Binding-site contacts:
Ligand atom C13 contacts residue MET231 of chain 1.A at 3.6 Å (hydrophobic).
Ligand atom C3 contacts residue VAL373 of chain 1.A at 3.8 Å (hydrophobic).
Ligand atom C12 contacts residue MET231 of chain 1.A at 3.7 Å (hydrophobic).
Ligand atom C25 contacts residue MET231 of chain 1.A at 3.7 Å (hydrophobic).
Ligand atom C2 contacts residue ILE377 of chain 1.A at 3.9 Å (hydrophobic).
Ligand atom N1 contacts residue ALA123 of chain 1.A at 3.6 Å.
Ligand atom C19 contacts residue PHE235 of chain 1.A at 4.0 Å (hydrophobic).
Ligand atom C4 contacts residue VAL373 of chain 1.A at 3.9 Å (hydrophobic).
Ligand atom C14 contacts residue VAL373 of chain 1.A at 4.0 Å (hydrophobic).
Ligand atom O contacts residue ILE377 of chain 1.A at 3.8 Å.
Ligand atom C13 contacts residue PHE369 of chain 1.A at 3.7 Å (hydrophobic).
Ligand atom C6 contacts residue VAL373 of chain 1.A at 3.7 Å (hydrophobic).
Ligand atom C6 contacts residue MET231 of chain 1.A at 3.6 Å (hydrophobic).
Ligand atom C8 contacts residue GLY120 of chain 1.A at 3.9 Å.
Ligand atom C16 contacts residue PHE369 of chain 1.A at 3.6 Å (hydrophobic).
Ligand atom C14 contacts residue PHE369 of chain 1.A at 3.5 Å (hydrophobic).
Ligand atom N contacts residue VAL373 of chain 1.A at 3.7 Å.
Ligand atom C11 contacts residue SER116 of chain 1.A at 3.9 Å.
Ligand atom O2 contacts residue PHE369 of chain 1.A at 3.2 Å.
Ligand atom N contacts residue PHE369 of chain 1.A at 2.8 Å (h-bond).
Ligand atom N contacts residue LEU104 of chain 1.A at 3.9 Å.
Ligand atom C1 contacts residue VAL373 of chain 1.A at 3.6 Å (hydrophobic).
Ligand atom C12 contacts residue LEU108 of chain 1.A at 3.8 Å (hydrophobic).
Ligand atom O2 contacts residue MET231 of chain 1.A at 3.7 Å.
Ligand atom C20 contacts residue PHE235 of chain 1.A at 3.8 Å (hydrophobic).
Ligand atom C18 contacts residue GLY117 of chain 1.A at 3.4 Å.
Ligand atom C3 contacts residue VAL124 of chain 1.A at 3.6 Å (hydrophobic).
Ligand atom C5 contacts residue MET231 of chain 1.A at 3.5 Å (hydrophobic).
Ligand atom C16 contacts residue VAL373 of chain 1.A at 3.7 Å (hydrophobic).
Ligand atom C19 contacts residue GLY117 of chain 1.A at 4.0 Å.
Ligand atom C9 contacts residue GLY120 of chain 1.A at 4.0 Å.
Ligand atom C2 contacts residue VAL373 of chain 1.A at 3.6 Å (hydrophobic).
Ligand atom C12 contacts residue PHE369 of chain 1.A at 4.0 Å (hydrophobic).
Ligand atom C23 contacts residue VAL232 of chain 1.A at 3.7 Å (hydrophobic).
Ligand atom C5 contacts residue VAL373 of chain 1.A at 3.9 Å (hydrophobic).
Ligand atom N1 contacts residue VAL373 of chain 1.A at 3.5 Å.
Ligand atom C16 contacts residue ALA123 of chain 1.A at 3.9 Å (hydrophobic).
Ligand atom N1 contacts residue PHE369 of chain 1.A at 3.5 Å (h-bond).
Ligand atom C18 contacts residue SER116 of chain 1.A at 3.7 Å.
Ligand atom N1 contacts residue TYR127 of chain 1.A at 3.3 Å.

Sequence of chain 1.A:
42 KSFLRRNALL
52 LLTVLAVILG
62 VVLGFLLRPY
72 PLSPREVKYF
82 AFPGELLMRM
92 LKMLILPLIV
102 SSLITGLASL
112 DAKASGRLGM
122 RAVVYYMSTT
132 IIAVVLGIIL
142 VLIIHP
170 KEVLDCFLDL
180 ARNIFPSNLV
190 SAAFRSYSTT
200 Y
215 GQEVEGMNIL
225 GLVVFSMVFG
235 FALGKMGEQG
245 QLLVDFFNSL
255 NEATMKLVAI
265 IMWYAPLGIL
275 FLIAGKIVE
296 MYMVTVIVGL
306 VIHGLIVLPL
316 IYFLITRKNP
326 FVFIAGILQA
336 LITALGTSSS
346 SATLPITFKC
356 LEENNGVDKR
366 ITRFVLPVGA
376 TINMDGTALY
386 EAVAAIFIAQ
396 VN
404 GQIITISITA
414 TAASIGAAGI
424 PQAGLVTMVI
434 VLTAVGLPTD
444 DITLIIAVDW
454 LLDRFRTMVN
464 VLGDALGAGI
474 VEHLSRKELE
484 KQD

The small molecule below binds the protein below.
Small molecule (SMILES): COc1ccc(C2C(C#N)=C(N)OC3=C2C(=O)C[C@@H](c2cccc4ccccc24)C3)cc1